This protein binds this small molecule.
Small molecule (SMILES): CC(=O)N[C@@H]1[C@@H](O)[C@H](O)[C@@H](CO)O[C@H]1O

Binding-site contacts:
Ligand atom C7 contacts residue THR112 of chain 1.B at 4.0 Å.
Ligand atom O6 contacts residue GLU124 of chain 1.B at 2.4 Å (salt-bridge).
Ligand atom C3 contacts residue ASN113 of chain 1.B at 3.8 Å.
Ligand atom O7 contacts residue THR112 of chain 1.B at 3.9 Å.
Ligand atom C8 contacts residue ASN113 of chain 1.B at 4.3 Å.
Ligand atom C6 contacts residue GLU124 of chain 1.B at 3.6 Å.
Ligand atom O6 contacts residue PRO122 of chain 1.B at 4.3 Å.
Ligand atom O5 contacts residue PRO122 of chain 1.B at 4.3 Å.
Ligand atom C7 contacts residue ASN113 of chain 1.B at 3.6 Å.
Ligand atom C4 contacts residue ASN113 of chain 1.B at 4.2 Å.
Ligand atom O7 contacts residue ASN113 of chain 1.B at 3.4 Å (h-bond).
Ligand atom C5 contacts residue ASN113 of chain 1.B at 3.6 Å.
Ligand atom N2 contacts residue ASN113 of chain 1.B at 2.8 Å (h-bond).
Ligand atom C2 contacts residue ASN113 of chain 1.B at 2.5 Å.
Ligand atom C8 contacts residue THR112 of chain 1.B at 3.6 Å.
Ligand atom C1 contacts residue ASN113 of chain 1.B at 1.4 Å.
Ligand atom O5 contacts residue ASN113 of chain 1.B at 2.4 Å (h-bond).

Sequence of chain 1.B:
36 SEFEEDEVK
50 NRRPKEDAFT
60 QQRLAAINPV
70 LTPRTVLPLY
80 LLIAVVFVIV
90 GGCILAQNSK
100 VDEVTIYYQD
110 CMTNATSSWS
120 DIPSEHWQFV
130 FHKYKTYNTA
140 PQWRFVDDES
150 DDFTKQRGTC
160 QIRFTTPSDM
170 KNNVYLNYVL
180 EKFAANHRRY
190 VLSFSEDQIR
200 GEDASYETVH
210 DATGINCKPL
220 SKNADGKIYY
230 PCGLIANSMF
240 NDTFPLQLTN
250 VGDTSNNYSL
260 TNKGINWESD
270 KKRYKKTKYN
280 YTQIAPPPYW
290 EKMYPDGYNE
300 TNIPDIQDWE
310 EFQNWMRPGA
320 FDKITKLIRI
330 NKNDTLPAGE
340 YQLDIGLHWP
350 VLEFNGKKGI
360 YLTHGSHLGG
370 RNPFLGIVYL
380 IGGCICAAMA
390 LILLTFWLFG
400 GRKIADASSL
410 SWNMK